Binding-site contacts:
Ligand atom O6 contacts residue GLN801 of chain 1.A at 2.9 Å (h-bond).
Ligand atom C2 contacts residue ASN798 of chain 1.A at 2.4 Å.
Ligand atom C1 contacts residue ASN798 of chain 1.A at 1.4 Å.
Ligand atom C6 contacts residue SER800 of chain 1.A at 3.5 Å.
Ligand atom O7 contacts residue ASN798 of chain 1.A at 2.5 Å (h-bond).
Ligand atom C7 contacts residue ASN798 of chain 1.A at 2.9 Å.
Ligand atom O6 contacts residue SER800 of chain 1.A at 2.9 Å (h-bond).
Ligand atom C1 contacts residue SER800 of chain 1.A at 3.0 Å.
Ligand atom O5 contacts residue ASN798 of chain 1.A at 2.3 Å (h-bond).
Ligand atom C5 contacts residue ASN798 of chain 1.A at 3.6 Å.
Ligand atom C8 contacts residue ASN798 of chain 1.A at 4.2 Å.
Ligand atom O5 contacts residue SER800 of chain 1.A at 2.7 Å (h-bond).
Ligand atom C6 contacts residue GLN801 of chain 1.A at 4.0 Å.
Ligand atom C4 contacts residue ASN798 of chain 1.A at 4.2 Å.
Ligand atom C3 contacts residue ASN798 of chain 1.A at 3.8 Å.
Ligand atom N2 contacts residue ASN798 of chain 1.A at 2.9 Å (h-bond).
Ligand atom C4 contacts residue SER800 of chain 1.A at 4.3 Å.
Ligand atom C2 contacts residue SER800 of chain 1.A at 4.3 Å.
Ligand atom C5 contacts residue SER800 of chain 1.A at 2.9 Å.

Sequence of chain 1.A:
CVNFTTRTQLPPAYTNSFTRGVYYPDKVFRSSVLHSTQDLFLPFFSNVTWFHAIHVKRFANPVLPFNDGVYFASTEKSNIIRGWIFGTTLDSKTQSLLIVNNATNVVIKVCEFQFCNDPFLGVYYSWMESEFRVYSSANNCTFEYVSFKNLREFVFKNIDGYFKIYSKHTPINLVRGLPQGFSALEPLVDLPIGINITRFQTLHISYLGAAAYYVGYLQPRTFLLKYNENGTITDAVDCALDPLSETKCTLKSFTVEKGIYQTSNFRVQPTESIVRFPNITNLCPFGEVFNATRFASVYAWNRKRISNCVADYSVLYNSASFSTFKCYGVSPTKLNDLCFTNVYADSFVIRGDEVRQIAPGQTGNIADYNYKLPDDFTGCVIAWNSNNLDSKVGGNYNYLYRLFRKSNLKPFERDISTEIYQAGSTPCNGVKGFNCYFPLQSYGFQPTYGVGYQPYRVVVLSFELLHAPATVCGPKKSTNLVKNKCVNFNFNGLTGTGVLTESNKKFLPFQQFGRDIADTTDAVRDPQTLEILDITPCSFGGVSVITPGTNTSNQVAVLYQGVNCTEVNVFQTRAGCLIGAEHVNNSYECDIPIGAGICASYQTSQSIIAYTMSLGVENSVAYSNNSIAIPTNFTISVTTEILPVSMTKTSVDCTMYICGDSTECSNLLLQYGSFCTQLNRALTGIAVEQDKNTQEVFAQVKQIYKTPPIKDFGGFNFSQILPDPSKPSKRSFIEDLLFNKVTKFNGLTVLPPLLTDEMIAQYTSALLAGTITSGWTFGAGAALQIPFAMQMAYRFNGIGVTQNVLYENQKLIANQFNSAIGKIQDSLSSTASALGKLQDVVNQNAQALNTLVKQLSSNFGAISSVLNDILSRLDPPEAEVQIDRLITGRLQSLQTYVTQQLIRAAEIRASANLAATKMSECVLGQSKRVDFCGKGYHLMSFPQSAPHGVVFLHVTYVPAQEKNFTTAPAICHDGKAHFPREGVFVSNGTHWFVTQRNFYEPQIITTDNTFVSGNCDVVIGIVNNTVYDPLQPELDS

A small-molecule ligand and the protein it binds are described below.
Small molecule (SMILES): CC(=O)N[C@H]1[C@H](O[C@H]2[C@H](O)[C@@H](NC(C)=O)CO[C@@H]2CO)O[C@H](CO)[C@@H](O)[C@@H]1O